Sequence of chain 1.C:
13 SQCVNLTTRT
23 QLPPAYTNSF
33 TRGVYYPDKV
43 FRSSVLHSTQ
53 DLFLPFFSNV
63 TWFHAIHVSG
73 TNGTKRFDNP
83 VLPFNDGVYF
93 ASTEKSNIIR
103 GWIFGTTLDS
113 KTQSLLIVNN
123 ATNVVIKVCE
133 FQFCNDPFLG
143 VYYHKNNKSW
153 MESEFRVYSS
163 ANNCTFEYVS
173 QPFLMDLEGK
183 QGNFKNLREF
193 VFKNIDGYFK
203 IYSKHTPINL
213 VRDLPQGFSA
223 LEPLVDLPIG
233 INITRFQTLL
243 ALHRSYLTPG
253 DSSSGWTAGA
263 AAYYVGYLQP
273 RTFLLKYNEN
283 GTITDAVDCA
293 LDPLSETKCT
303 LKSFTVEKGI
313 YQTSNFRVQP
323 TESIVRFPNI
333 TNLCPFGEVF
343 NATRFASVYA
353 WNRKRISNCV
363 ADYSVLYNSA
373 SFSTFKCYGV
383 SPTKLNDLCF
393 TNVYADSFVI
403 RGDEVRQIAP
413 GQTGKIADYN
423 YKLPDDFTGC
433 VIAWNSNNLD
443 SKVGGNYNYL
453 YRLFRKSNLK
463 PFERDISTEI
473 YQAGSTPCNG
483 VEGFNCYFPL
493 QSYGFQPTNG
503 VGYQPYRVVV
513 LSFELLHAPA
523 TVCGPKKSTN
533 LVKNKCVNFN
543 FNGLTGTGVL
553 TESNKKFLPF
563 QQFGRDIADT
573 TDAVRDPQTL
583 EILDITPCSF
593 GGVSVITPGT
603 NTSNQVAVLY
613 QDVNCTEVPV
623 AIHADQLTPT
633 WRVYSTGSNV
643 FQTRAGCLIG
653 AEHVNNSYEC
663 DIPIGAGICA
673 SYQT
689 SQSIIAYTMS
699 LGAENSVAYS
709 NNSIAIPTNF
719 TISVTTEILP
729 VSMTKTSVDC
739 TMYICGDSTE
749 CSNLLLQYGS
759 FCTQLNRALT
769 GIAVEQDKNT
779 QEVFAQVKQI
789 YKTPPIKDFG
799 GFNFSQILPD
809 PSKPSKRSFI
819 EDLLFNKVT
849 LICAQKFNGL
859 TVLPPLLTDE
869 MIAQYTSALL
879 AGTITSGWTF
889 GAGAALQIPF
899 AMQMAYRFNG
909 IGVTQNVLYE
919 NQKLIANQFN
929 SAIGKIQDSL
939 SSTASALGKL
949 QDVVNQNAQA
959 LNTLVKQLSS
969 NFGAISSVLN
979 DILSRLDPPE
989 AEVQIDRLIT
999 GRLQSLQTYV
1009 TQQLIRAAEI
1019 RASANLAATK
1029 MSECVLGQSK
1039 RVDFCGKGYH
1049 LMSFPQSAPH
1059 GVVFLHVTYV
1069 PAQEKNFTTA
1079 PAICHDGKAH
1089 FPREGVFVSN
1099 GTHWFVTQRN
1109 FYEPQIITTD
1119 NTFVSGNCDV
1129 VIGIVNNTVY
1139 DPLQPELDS

This small molecule binds to this protein.
Small molecule (SMILES): CC(=O)N[C@H]1[C@H](O[C@H]2[C@H](O)[C@@H](NC(C)=O)CO[C@@H]2CO)O[C@H](CO)[C@@H](O)[C@@H]1O

Binding-site contacts:
Ligand atom O6 contacts residue ASN331 of chain 1.C at 4.5 Å.
Ligand atom C6 contacts residue ASN331 of chain 1.C at 4.5 Å.
Ligand atom C1 contacts residue ASN331 of chain 1.C at 1.4 Å.
Ligand atom C8 contacts residue ASN331 of chain 1.C at 3.7 Å.
Ligand atom O7 contacts residue ASN331 of chain 1.C at 4.4 Å.
Ligand atom C2 contacts residue ASN331 of chain 1.C at 2.5 Å.
Ligand atom N2 contacts residue ASN331 of chain 1.C at 2.9 Å (h-bond).
Ligand atom C7 contacts residue ASN331 of chain 1.C at 3.5 Å.
Ligand atom O5 contacts residue ASN331 of chain 1.C at 2.4 Å (h-bond).
Ligand atom C6 contacts residue GLN580 of chain 1.C at 4.2 Å.
Ligand atom O6 contacts residue GLN580 of chain 1.C at 4.5 Å.
Ligand atom C3 contacts residue ASN331 of chain 1.C at 3.8 Å.
Ligand atom C4 contacts residue ASN331 of chain 1.C at 4.2 Å.
Ligand atom C5 contacts residue ASN331 of chain 1.C at 3.7 Å.